The small molecule below binds the protein below.
Small molecule (SMILES): CC(=O)N[C@H]1[C@H](O[C@H]2[C@H](O)[C@@H](NC(C)=O)CO[C@@H]2CO[C@@H]2O[C@@H](C)[C@@H](O)[C@@H](O)[C@@H]2O)O[C@H](CO)[C@@H](O)[C@@H]1O

Sequence of chain 1.B:
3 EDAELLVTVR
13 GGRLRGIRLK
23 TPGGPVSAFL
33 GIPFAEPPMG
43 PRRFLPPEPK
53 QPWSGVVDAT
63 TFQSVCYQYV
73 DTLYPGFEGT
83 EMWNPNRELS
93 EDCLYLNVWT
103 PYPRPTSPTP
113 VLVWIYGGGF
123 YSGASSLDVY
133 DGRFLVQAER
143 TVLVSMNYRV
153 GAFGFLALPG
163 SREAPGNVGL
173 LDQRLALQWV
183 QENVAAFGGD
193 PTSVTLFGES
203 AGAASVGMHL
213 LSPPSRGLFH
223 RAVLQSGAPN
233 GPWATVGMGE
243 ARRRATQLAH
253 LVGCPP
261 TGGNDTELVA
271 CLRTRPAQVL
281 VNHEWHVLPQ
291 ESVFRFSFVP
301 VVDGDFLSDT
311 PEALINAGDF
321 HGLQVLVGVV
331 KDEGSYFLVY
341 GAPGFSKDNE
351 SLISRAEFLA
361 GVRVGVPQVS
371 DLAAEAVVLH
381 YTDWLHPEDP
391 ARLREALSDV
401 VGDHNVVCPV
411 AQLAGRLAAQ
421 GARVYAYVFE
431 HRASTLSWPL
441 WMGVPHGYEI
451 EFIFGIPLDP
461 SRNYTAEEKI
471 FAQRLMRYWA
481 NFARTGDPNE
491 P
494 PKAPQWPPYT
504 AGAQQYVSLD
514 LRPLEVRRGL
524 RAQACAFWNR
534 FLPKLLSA

Binding-site contacts:
Ligand atom C6 contacts residue ASN349 of chain 1.B at 3.8 Å.
Ligand atom C5 contacts residue ASN349 of chain 1.B at 3.7 Å.
Ligand atom C7 contacts residue GLY344 of chain 1.B at 3.6 Å.
Ligand atom C2 contacts residue ASN349 of chain 1.B at 2.6 Å.
Ligand atom C5 contacts residue SER346 of chain 1.B at 4.4 Å.
Ligand atom O7 contacts residue GLY344 of chain 1.B at 3.3 Å (h-bond).
Ligand atom C7 contacts residue ASN349 of chain 1.B at 3.6 Å.
Ligand atom O7 contacts residue ASN349 of chain 1.B at 4.3 Å.
Ligand atom C6 contacts residue SER346 of chain 1.B at 4.1 Å.
Ligand atom O5 contacts residue SER346 of chain 1.B at 3.3 Å.
Ligand atom C6 contacts residue PHE345 of chain 1.B at 3.9 Å (hydrophobic).
Ligand atom C8 contacts residue GLY344 of chain 1.B at 3.2 Å.
Ligand atom C3 contacts residue ASN349 of chain 1.B at 3.9 Å.
Ligand atom O7 contacts residue PHE345 of chain 1.B at 4.1 Å.
Ligand atom O7 contacts residue PRO343 of chain 1.B at 4.0 Å.
Ligand atom O5 contacts residue SER346 of chain 1.B at 3.6 Å (h-bond).
Ligand atom N2 contacts residue ASN349 of chain 1.B at 3.0 Å (h-bond).
Ligand atom O5 contacts residue ASN349 of chain 1.B at 2.4 Å (h-bond).
Ligand atom C5 contacts residue PHE345 of chain 1.B at 4.2 Å (hydrophobic).
Ligand atom C8 contacts residue ASN349 of chain 1.B at 4.2 Å.
Ligand atom C3 contacts residue GLY344 of chain 1.B at 4.2 Å.
Ligand atom C5 contacts residue ASN349 of chain 1.B at 4.0 Å.
Ligand atom C6 contacts residue SER346 of chain 1.B at 4.0 Å.
Ligand atom O7 contacts residue ALA342 of chain 1.B at 4.0 Å.
Ligand atom C4 contacts residue ASN349 of chain 1.B at 4.3 Å.
Ligand atom C8 contacts residue PRO343 of chain 1.B at 3.7 Å (hydrophobic).
Ligand atom C5 contacts residue GLY344 of chain 1.B at 4.3 Å.
Ligand atom C6 contacts residue ASP348 of chain 1.B at 4.2 Å.
Ligand atom C5 contacts residue SER346 of chain 1.B at 4.0 Å.
Ligand atom C1 contacts residue SER346 of chain 1.B at 4.4 Å.
Ligand atom C1 contacts residue GLY344 of chain 1.B at 4.1 Å.
Ligand atom C1 contacts residue ASN349 of chain 1.B at 1.5 Å.
Ligand atom C1 contacts residue SER346 of chain 1.B at 4.0 Å.
Ligand atom C7 contacts residue PRO343 of chain 1.B at 4.3 Å (hydrophobic).